Binding-site contacts:
Ligand atom C48 contacts residue PHE183 of chain 1.B at 3.6 Å (hydrophobic).
Ligand atom C42 contacts residue PHE183 of chain 1.B at 3.3 Å (hydrophobic).
Ligand atom C44 contacts residue SER132 of chain 1.B at 2.9 Å.
Ligand atom OXT contacts residue LEU110 of chain 1.B at 3.4 Å.
Ligand atom C42 contacts residue SER111 of chain 1.B at 3.5 Å.
Ligand atom C49 contacts residue PHE310 of chain 1.B at 3.5 Å (hydrophobic).
Ligand atom O43 contacts residue SER132 of chain 1.B at 3.3 Å (h-bond).
Ligand atom C46 contacts residue LEU110 of chain 1.B at 4.0 Å (hydrophobic).
Ligand atom C47 contacts residue THR109 of chain 1.B at 4.0 Å.
Ligand atom C44 contacts residue PHE183 of chain 1.B at 3.7 Å (hydrophobic).
Ligand atom O45 contacts residue SER132 of chain 1.B at 3.2 Å (h-bond).
Ligand atom C47 contacts residue ASN259 of chain 1.B at 3.7 Å.
Ligand atom C44 contacts residue ASN259 of chain 1.B at 4.0 Å.
Ligand atom O43 contacts residue ALA135 of chain 1.B at 3.7 Å.
Ligand atom C47 contacts residue PHE310 of chain 1.B at 3.4 Å (hydrophobic).
Ligand atom OXT contacts residue SER132 of chain 1.B at 3.8 Å.
Ligand atom C46 contacts residue SER132 of chain 1.B at 3.4 Å.
Ligand atom C49 contacts residue LEU49 of chain 1.B at 4.0 Å (hydrophobic).
Ligand atom O43 contacts residue SER111 of chain 1.B at 2.6 Å (h-bond).
Ligand atom O43 contacts residue ASN133 of chain 1.B at 3.4 Å.
Ligand atom C46 contacts residue ASN259 of chain 1.B at 4.3 Å.
Ligand atom C42 contacts residue ASN133 of chain 1.B at 4.0 Å.
Ligand atom C48 contacts residue LEU235 of chain 1.B at 3.6 Å (hydrophobic).
Ligand atom OXT contacts residue PHE183 of chain 1.B at 3.3 Å.
Ligand atom C42 contacts residue SER132 of chain 1.B at 3.1 Å.
Ligand atom C49 contacts residue THR109 of chain 1.B at 3.7 Å.
Ligand atom C49 contacts residue SER132 of chain 1.B at 3.8 Å.
Ligand atom O45 contacts residue ASN259 of chain 1.B at 3.0 Å (h-bond).
Ligand atom C48 contacts residue GLY260 of chain 1.B at 3.6 Å.
Ligand atom OXT contacts residue SER111 of chain 1.B at 2.8 Å (h-bond).
Ligand atom C44 contacts residue THR134 of chain 1.B at 3.9 Å.
Ligand atom C48 contacts residue LEU110 of chain 1.B at 4.0 Å (hydrophobic).
Ligand atom C46 contacts residue THR109 of chain 1.B at 4.0 Å.
Ligand atom O45 contacts residue PHE183 of chain 1.B at 3.5 Å.
Ligand atom O43 contacts residue THR134 of chain 1.B at 2.7 Å (h-bond).
Ligand atom O43 contacts residue PHE183 of chain 1.B at 3.4 Å.
Ligand atom OXT contacts residue THR109 of chain 1.B at 4.0 Å.
Ligand atom C47 contacts residue SER132 of chain 1.B at 3.3 Å.
Ligand atom O45 contacts residue THR134 of chain 1.B at 2.9 Å (h-bond).
Ligand atom C42 contacts residue THR134 of chain 1.B at 3.8 Å.

A protein and the small-molecule ligand that binds it are described below.
Small molecule (SMILES): CC[C@H](C)C(=O)C(=O)O

Sequence of chain 1.B:
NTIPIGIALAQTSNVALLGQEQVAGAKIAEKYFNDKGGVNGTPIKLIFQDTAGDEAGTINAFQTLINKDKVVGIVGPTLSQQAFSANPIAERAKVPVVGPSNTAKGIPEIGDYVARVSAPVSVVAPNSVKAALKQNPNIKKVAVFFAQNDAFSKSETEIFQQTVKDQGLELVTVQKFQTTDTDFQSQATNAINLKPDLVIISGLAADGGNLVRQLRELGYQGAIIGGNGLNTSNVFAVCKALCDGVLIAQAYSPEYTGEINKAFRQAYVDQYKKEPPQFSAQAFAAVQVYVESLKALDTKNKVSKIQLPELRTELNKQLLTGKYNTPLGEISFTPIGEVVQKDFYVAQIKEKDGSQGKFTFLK